Sequence of chain 1.B:
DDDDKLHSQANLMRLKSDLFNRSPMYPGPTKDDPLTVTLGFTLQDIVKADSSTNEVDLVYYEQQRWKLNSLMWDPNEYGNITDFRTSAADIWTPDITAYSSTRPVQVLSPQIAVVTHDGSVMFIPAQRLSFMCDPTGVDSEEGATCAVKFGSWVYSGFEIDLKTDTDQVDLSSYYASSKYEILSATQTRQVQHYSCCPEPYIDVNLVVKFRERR

Binding-site contacts:
Ligand atom C2 contacts residue CYS198 of chain 1.B at 3.3 Å (hydrophobic).
Ligand atom C4 contacts residue TYR196 of chain 1.B at 3.3 Å (hydrophobic).
Ligand atom C5 contacts residue TRP155 of chain 1.B at 3.8 Å (hydrophobic).
Ligand atom C10 contacts residue MET124 of chain 1.A at 4.0 Å (hydrophobic).
Ligand atom C10 contacts residue VAL156 of chain 1.B at 3.2 Å (hydrophobic).
Ligand atom C11 contacts residue VAL156 of chain 1.B at 4.1 Å (hydrophobic).
Ligand atom CL contacts residue VAL156 of chain 1.B at 3.3 Å.
Ligand atom C2 contacts residue CYS199 of chain 1.B at 3.9 Å (hydrophobic).
Ligand atom C6 contacts residue TYR101 of chain 1.B at 4.0 Å (hydrophobic).
Ligand atom C3 contacts residue TYR203 of chain 1.B at 3.8 Å (hydrophobic).
Ligand atom C1 contacts residue CYS198 of chain 1.B at 3.8 Å (hydrophobic).
Ligand atom N2 contacts residue TRP155 of chain 1.B at 3.8 Å.
Ligand atom N1 contacts residue TYR101 of chain 1.B at 3.0 Å (h-bond).
Ligand atom C9 contacts residue ILE126 of chain 1.A at 3.5 Å (hydrophobic).
Ligand atom N2 contacts residue VAL156 of chain 1.B at 3.6 Å.
Ligand atom CL contacts residue ILE114 of chain 1.A at 3.4 Å.
Ligand atom C5 contacts residue TYR101 of chain 1.B at 3.8 Å (hydrophobic).
Ligand atom C11 contacts residue TRP155 of chain 1.B at 3.3 Å (hydrophobic).
Ligand atom C1 contacts residue TRP155 of chain 1.B at 3.6 Å (hydrophobic).
Ligand atom C11 contacts residue CYS199 of chain 1.B at 4.0 Å (hydrophobic).
Ligand atom CL contacts residue MET124 of chain 1.A at 3.4 Å.
Ligand atom CL contacts residue ALA115 of chain 1.A at 3.5 Å.
Ligand atom C11 contacts residue TYR203 of chain 1.B at 3.4 Å (hydrophobic).
Ligand atom C3 contacts residue TRP155 of chain 1.B at 3.8 Å (hydrophobic).
Ligand atom C9 contacts residue VAL156 of chain 1.B at 3.8 Å (hydrophobic).
Ligand atom C7 contacts residue TRP155 of chain 1.B at 3.2 Å (hydrophobic).
Ligand atom C4 contacts residue TYR101 of chain 1.B at 3.5 Å (hydrophobic).
Ligand atom C7 contacts residue ILE126 of chain 1.A at 4.1 Å (hydrophobic).
Ligand atom C3 contacts residue TYR196 of chain 1.B at 3.8 Å (hydrophobic).
Ligand atom C9 contacts residue TRP155 of chain 1.B at 3.7 Å (hydrophobic).
Ligand atom C2 contacts residue TYR203 of chain 1.B at 3.6 Å (hydrophobic).
Ligand atom C8 contacts residue TRP155 of chain 1.B at 3.5 Å (hydrophobic).
Ligand atom C8 contacts residue ILE126 of chain 1.A at 3.4 Å (hydrophobic).
Ligand atom CL contacts residue VAL116 of chain 1.A at 3.5 Å.
Ligand atom N1 contacts residue TRP155 of chain 1.B at 2.6 Å (h-bond).
Ligand atom C3 contacts residue TYR101 of chain 1.B at 3.3 Å (hydrophobic).
Ligand atom C2 contacts residue TRP155 of chain 1.B at 3.9 Å (hydrophobic).
Ligand atom C6 contacts residue TRP155 of chain 1.B at 3.2 Å (hydrophobic).
Ligand atom N2 contacts residue MET124 of chain 1.A at 3.9 Å.
Ligand atom N2 contacts residue TYR203 of chain 1.B at 3.9 Å.

Sequence of chain 1.A:
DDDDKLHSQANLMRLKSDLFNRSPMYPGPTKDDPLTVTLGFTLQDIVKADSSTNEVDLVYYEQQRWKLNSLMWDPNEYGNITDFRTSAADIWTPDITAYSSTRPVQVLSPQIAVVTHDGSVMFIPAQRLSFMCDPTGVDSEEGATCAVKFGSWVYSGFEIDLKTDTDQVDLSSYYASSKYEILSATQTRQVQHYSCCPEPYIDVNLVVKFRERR

The protein below binds the small molecule below.
Small molecule (SMILES): Clc1ccc([C@H]2C[C@@H]3CC[C@H]2N3)cn1